Sequence of chain 1.A:
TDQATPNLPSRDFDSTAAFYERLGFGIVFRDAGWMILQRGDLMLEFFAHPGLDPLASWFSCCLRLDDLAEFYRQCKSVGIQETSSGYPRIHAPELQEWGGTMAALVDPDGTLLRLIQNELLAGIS

This protein binds this small molecule.
Small molecule (SMILES): Cc1c(N)nc([C@H](CC(N)=O)NC[C@H](N)C(N)=O)nc1C(=O)N[C@H](C(=O)N[C@H](C)[C@@H](O)[C@H](C)C(=O)N[C@H](C(=O)NCCc1nc(-c2nc(C(=O)NCCC[SH](C)C)cs2)cs1)[C@@H](C)O)[C@@H](O[C@@H]1O[C@@H](CO)[C@@H](O)[C@H](O)[C@@H]1O[C@H]1O[C@H](CO)[C@@H](O)[C@H](OC(N)=O)[C@@H]1O)c1c[nH]cn1

Binding-site contacts:
Ligand atom O49 contacts residue PHE30 of chain 1.B at 2.4 Å.
Ligand atom S46 contacts residue ARG65 of chain 1.A at 2.2 Å (salt-bridge).
Ligand atom C46 contacts residue GLU46 of chain 1.B at 2.2 Å.
Ligand atom C47 contacts residue ILE37 of chain 1.B at 1.0 Å (hydrophobic).
Ligand atom C12 contacts residue CU1 of chain 1.C at 2.5 Å.
Ligand atom C46 contacts residue ILE37 of chain 1.B at 2.7 Å (hydrophobic).
Ligand atom C7 contacts residue CU1 of chain 1.C at 2.4 Å.
Ligand atom C42 contacts residue TRP35 of chain 1.B at 0.9 Å (hydrophobic).
Ligand atom C10 contacts residue CU1 of chain 1.C at 2.5 Å.
Ligand atom NO contacts residue ILE37 of chain 1.B at 2.5 Å.
Ligand atom C6 contacts residue CU1 of chain 1.C at 2.5 Å.
Ligand atom C43 contacts residue TRP35 of chain 1.B at 0.7 Å (hydrophobic).
Ligand atom C48 contacts residue ILE37 of chain 1.B at 1.6 Å (hydrophobic).
Ligand atom NP contacts residue PHE30 of chain 1.B at 1.8 Å.
Ligand atom S53 contacts residue TRP99 of chain 1.A at 2.1 Å.
Ligand atom S46 contacts residue GLU46 of chain 1.B at 1.8 Å (salt-bridge).
Ligand atom C54 contacts residue TRP99 of chain 1.A at 0.5 Å (hydrophobic).
Ligand atom C55 contacts residue TRP99 of chain 1.A at 2.4 Å (hydrophobic).
Ligand atom NC contacts residue CU1 of chain 1.C at 1.6 Å.
Ligand atom C44 contacts residue TRP35 of chain 1.B at 2.0 Å (hydrophobic).
Ligand atom NO contacts residue TRP35 of chain 1.B at 2.0 Å.
Ligand atom C50 contacts residue PHE30 of chain 1.B at 0.7 Å (hydrophobic).
Ligand atom C47 contacts residue ARG65 of chain 1.A at 2.6 Å.
Ligand atom NN contacts residue TRP35 of chain 1.B at 0.6 Å.
Ligand atom C41 contacts residue TRP35 of chain 1.B at 2.0 Å (hydrophobic).
Ligand atom C13 contacts residue CU1 of chain 1.C at 2.6 Å.
Ligand atom C46 contacts residue TRP35 of chain 1.B at 1.6 Å (hydrophobic).
Ligand atom C51 contacts residue PHE30 of chain 1.B at 0.9 Å (hydrophobic).
Ligand atom NM contacts residue TRP35 of chain 1.B at 2.6 Å.
Ligand atom C49 contacts residue ILE37 of chain 1.B at 2.7 Å (hydrophobic).
Ligand atom C45 contacts residue GLU46 of chain 1.B at 2.1 Å.
Ligand atom C44 contacts residue GLU46 of chain 1.B at 1.5 Å.
Ligand atom C49 contacts residue PHE30 of chain 1.B at 2.3 Å (hydrophobic).
Ligand atom NG contacts residue CU1 of chain 1.C at 1.5 Å.
Ligand atom C52 contacts residue PHE30 of chain 1.B at 1.9 Å (hydrophobic).
Ligand atom S43 contacts residue TRP35 of chain 1.B at 0.9 Å.
Ligand atom C45 contacts residue TRP35 of chain 1.B at 0.8 Å (hydrophobic).
Ligand atom S46 contacts residue ILE37 of chain 1.B at 2.0 Å.
Ligand atom NH contacts residue CU1 of chain 1.C at 1.5 Å.
Ligand atom C52 contacts residue ASP32 of chain 1.B at 2.7 Å.

Sequence of chain 1.B:
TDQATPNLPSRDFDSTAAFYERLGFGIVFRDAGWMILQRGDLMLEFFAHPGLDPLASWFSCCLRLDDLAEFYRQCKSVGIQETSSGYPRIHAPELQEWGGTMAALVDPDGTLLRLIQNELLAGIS